Sequence of chain 1.E:
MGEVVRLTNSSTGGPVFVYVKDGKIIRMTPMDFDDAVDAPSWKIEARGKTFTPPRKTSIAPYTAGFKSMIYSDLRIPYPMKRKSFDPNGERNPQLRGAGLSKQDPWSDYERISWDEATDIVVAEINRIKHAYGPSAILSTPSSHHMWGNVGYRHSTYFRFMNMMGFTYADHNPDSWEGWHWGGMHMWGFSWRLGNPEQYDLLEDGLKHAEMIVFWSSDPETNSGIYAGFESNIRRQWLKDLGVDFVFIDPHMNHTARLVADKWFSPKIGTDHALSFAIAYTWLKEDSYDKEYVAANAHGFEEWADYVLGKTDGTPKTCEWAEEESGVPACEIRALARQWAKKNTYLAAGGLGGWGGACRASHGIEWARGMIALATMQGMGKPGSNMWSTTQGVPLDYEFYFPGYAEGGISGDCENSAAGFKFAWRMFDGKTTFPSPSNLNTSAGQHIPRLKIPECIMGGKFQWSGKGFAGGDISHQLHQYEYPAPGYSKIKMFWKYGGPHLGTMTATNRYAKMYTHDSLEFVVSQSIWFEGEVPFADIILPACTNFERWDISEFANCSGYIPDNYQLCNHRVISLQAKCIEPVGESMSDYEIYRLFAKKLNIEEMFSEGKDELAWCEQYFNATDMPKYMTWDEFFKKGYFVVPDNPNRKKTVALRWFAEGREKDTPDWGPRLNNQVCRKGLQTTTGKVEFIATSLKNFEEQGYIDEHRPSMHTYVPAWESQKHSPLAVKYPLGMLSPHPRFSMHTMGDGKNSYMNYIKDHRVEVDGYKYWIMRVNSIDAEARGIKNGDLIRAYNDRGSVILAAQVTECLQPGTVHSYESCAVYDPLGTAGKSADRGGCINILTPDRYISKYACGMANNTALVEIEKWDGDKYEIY

Binding-site contacts:
Ligand atom C1 contacts residue 4MO1 of chain 1.TA at 3.4 Å.
Ligand atom O3 contacts residue PHE468 of chain 1.E at 3.6 Å.
Ligand atom O1 contacts residue 4MO1 of chain 1.TA at 2.3 Å.
Ligand atom C6 contacts residue HIS144 of chain 1.E at 3.5 Å.
Ligand atom C5 contacts residue HIS144 of chain 1.E at 3.7 Å.
Ligand atom C1 contacts residue HIS144 of chain 1.E at 3.5 Å.
Ligand atom C4 contacts residue TYR404 of chain 1.E at 3.5 Å (hydrophobic).
Ligand atom C1 contacts residue SER175 of chain 1.E at 2.7 Å.
Ligand atom O2 contacts residue TRP176 of chain 1.E at 3.8 Å.
Ligand atom O2 contacts residue MGD1 of chain 1.RA at 3.9 Å.
Ligand atom O2 contacts residue ASP174 of chain 1.E at 2.7 Å (salt-bridge).
Ligand atom O1 contacts residue MGD1 of chain 1.SA at 3.1 Å (h-bond).
Ligand atom C3 contacts residue HIS144 of chain 1.E at 4.0 Å.
Ligand atom O2 contacts residue SER175 of chain 1.E at 3.6 Å (h-bond).
Ligand atom C6 contacts residue TRP176 of chain 1.E at 3.7 Å (hydrophobic).
Ligand atom C3 contacts residue TRP176 of chain 1.E at 3.9 Å (hydrophobic).
Ligand atom C4 contacts residue HIS144 of chain 1.E at 4.0 Å.
Ligand atom C4 contacts residue TRP176 of chain 1.E at 4.1 Å (hydrophobic).
Ligand atom C6 contacts residue ILE225 of chain 1.E at 4.0 Å (hydrophobic).
Ligand atom O1 contacts residue HIS144 of chain 1.E at 2.6 Å (h-bond).
Ligand atom O2 contacts residue PHE468 of chain 1.E at 3.8 Å.
Ligand atom C5 contacts residue TYR404 of chain 1.E at 3.3 Å (hydrophobic).
Ligand atom O1 contacts residue ASP174 of chain 1.E at 3.8 Å.
Ligand atom C2 contacts residue SER175 of chain 1.E at 3.6 Å.
Ligand atom C3 contacts residue ARG153 of chain 1.E at 4.1 Å.
Ligand atom C1 contacts residue ASP174 of chain 1.E at 4.1 Å.
Ligand atom C5 contacts residue TRP176 of chain 1.E at 4.0 Å (hydrophobic).
Ligand atom O1 contacts residue MGD1 of chain 1.RA at 3.2 Å (h-bond).
Ligand atom O2 contacts residue SER143 of chain 1.E at 3.0 Å (h-bond).
Ligand atom O3 contacts residue SER143 of chain 1.E at 3.8 Å.
Ligand atom C3 contacts residue PHE468 of chain 1.E at 4.1 Å (hydrophobic).
Ligand atom C2 contacts residue TRP176 of chain 1.E at 3.6 Å (hydrophobic).
Ligand atom O3 contacts residue ARG153 of chain 1.E at 2.8 Å (salt-bridge).
Ligand atom C1 contacts residue TRP176 of chain 1.E at 3.5 Å (hydrophobic).
Ligand atom C6 contacts residue SER175 of chain 1.E at 3.8 Å.
Ligand atom C6 contacts residue TRP354 of chain 1.E at 3.8 Å (hydrophobic).
Ligand atom C5 contacts residue CYS557 of chain 1.E at 4.0 Å (hydrophobic).
Ligand atom C2 contacts residue HIS144 of chain 1.E at 3.7 Å.
Ligand atom O1 contacts residue SER175 of chain 1.E at 2.3 Å (h-bond).
Ligand atom C2 contacts residue ASP174 of chain 1.E at 3.8 Å.

This protein binds this small molecule.
Small molecule (SMILES): Oc1cccc(O)c1O